This protein binds this small molecule.
Small molecule (SMILES): Cc1cn([C@H]2C[C@H](O[P](=O)(O)OC[C@H]3O[C@@H](n4cnc5c(=O)nc(N)[nH]c54)C[C@@H]3O[P](=O)(O)OC[C@H]3O[C@@H](n4cnc5c(=O)nc(N)[nH]c54)C[C@@H]3O)[C@@H](CO[P](=O)(O)O[C@H]3C[C@H](n4cnc5c(=O)nc(N)[nH]c54)O[C@@H]3CO[P](=O)(O)O[C@H]3C[C@H](n4ccc(N)nc4=O)O[C@@H]3CO[P](=O)(O)O[C@H]3C[C@H](n4cc(C)c(=O)[nH]c4=O)O[C@@H]3CO[P](=O)(O)O[C@H]3C[C@H](n4cnc5c(N)ncnc54)O[C@@H]3COP(=O)(O)O)O2)c(=O)[nH]c1=O

Binding-site contacts:
Ligand atom OP1 contacts residue MG1 of chain 1.M at 2.1 Å.
Ligand atom O6 contacts residue DC11 of chain 1.F at 2.7 Å (h-bond).
Ligand atom N2 contacts residue DC11 of chain 1.F at 2.9 Å (h-bond).
Ligand atom O6 contacts residue DC9 of chain 1.F at 2.5 Å (h-bond).
Ligand atom OP3 contacts residue LYS177 of chain 1.D at 3.0 Å (salt-bridge).
Ligand atom N2 contacts residue DC9 of chain 1.F at 2.8 Å (h-bond).
Ligand atom OP1 contacts residue ILE157 of chain 1.D at 2.9 Å.
Ligand atom OP3 contacts residue MG1 of chain 1.M at 2.0 Å.
Ligand atom N1 contacts residue DC8 of chain 1.F at 2.8 Å (h-bond).
Ligand atom C4 contacts residue DA10 of chain 1.F at 3.2 Å.
Ligand atom N3 contacts residue DG12 of chain 1.F at 3.0 Å (h-bond).
Ligand atom O5' contacts residue GLN151 of chain 1.D at 3.1 Å (h-bond).
Ligand atom O6 contacts residue DC8 of chain 1.F at 2.6 Å (h-bond).
Ligand atom O2 contacts residue DG12 of chain 1.F at 2.8 Å (h-bond).
Ligand atom N6 contacts residue THR134 of chain 1.D at 2.8 Å (h-bond).
Ligand atom OP2 contacts residue TYR166 of chain 1.D at 2.4 Å (h-bond).
Ligand atom C6 contacts residue DC11 of chain 1.F at 3.1 Å.
Ligand atom O5' contacts residue PHE152 of chain 1.D at 3.1 Å (h-bond).
Ligand atom N4 contacts residue DG12 of chain 1.F at 3.1 Å (h-bond).
Ligand atom OP3 contacts residue GLN173 of chain 1.D at 2.7 Å (h-bond).
Ligand atom OP2 contacts residue PHE152 of chain 1.D at 2.8 Å (h-bond).
Ligand atom OP2 contacts residue ARG154 of chain 1.D at 2.9 Å (salt-bridge).
Ligand atom OP2 contacts residue LYS177 of chain 1.D at 3.0 Å (salt-bridge).
Ligand atom N3 contacts residue DA13 of chain 1.F at 2.9 Å (h-bond).
Ligand atom O4 contacts residue DA13 of chain 1.F at 3.1 Å (h-bond).
Ligand atom O4' contacts residue TYR137 of chain 1.D at 3.1 Å.
Ligand atom O2 contacts residue ASN169 of chain 1.D at 3.1 Å.
Ligand atom OP3 contacts residue GLN151 of chain 1.D at 2.8 Å (h-bond).
Ligand atom OP3 contacts residue LEU441 of chain 1.D at 3.2 Å (h-bond).
Ligand atom O4 contacts residue DA10 of chain 1.F at 2.8 Å (h-bond).
Ligand atom N1 contacts residue DC11 of chain 1.F at 2.7 Å (h-bond).
Ligand atom OP1 contacts residue GLN173 of chain 1.D at 3.0 Å (h-bond).
Ligand atom C5' contacts residue GLN173 of chain 1.D at 3.2 Å.
Ligand atom C6 contacts residue DC8 of chain 1.F at 3.1 Å.
Ligand atom OP1 contacts residue TYR137 of chain 1.D at 2.6 Å (h-bond).
Ligand atom OP2 contacts residue ARG394 of chain 1.D at 2.6 Å (salt-bridge).
Ligand atom OP1 contacts residue ARG394 of chain 1.D at 3.2 Å (salt-bridge).
Ligand atom C6 contacts residue DC9 of chain 1.F at 3.0 Å.
Ligand atom N3 contacts residue DA10 of chain 1.F at 2.9 Å (h-bond).
Ligand atom N1 contacts residue DC9 of chain 1.F at 2.8 Å (h-bond).

Sequence of chain 1.D:
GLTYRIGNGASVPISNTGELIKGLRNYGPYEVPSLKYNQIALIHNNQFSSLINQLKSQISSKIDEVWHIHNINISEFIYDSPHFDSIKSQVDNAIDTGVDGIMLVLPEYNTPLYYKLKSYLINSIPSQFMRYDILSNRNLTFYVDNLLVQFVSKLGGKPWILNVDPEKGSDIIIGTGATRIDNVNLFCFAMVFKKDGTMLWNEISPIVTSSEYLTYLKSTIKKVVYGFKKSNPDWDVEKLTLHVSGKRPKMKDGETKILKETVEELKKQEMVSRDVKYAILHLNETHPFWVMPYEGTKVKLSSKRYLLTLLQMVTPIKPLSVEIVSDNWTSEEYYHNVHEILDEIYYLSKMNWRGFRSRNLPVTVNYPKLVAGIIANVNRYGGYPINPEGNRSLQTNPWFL